Binding-site contacts:
Ligand atom CAD contacts residue TYR178 of chain 1.H at 3.5 Å (hydrophobic).
Ligand atom OAU contacts residue LYS207 of chain 1.H at 3.0 Å (salt-bridge).
Ligand atom CAM contacts residue HIS189 of chain 1.H at 3.5 Å.
Ligand atom CAA contacts residue SER289 of chain 1.H at 3.2 Å.
Ligand atom CAN contacts residue PHE186 of chain 1.H at 3.7 Å (hydrophobic).
Ligand atom CAQ contacts residue TRP209 of chain 1.H at 3.7 Å (hydrophobic).
Ligand atom CAP contacts residue TRP209 of chain 1.H at 3.8 Å (hydrophobic).
Ligand atom OAT contacts residue TYR133 of chain 1.H at 2.8 Å (h-bond).
Ligand atom O contacts residue LYS242 of chain 1.H at 2.8 Å (salt-bridge).
Ligand atom C contacts residue TYR178 of chain 1.H at 3.5 Å (hydrophobic).
Ligand atom OAU contacts residue PHE186 of chain 1.H at 3.5 Å.
Ligand atom CAS contacts residue TYR133 of chain 1.H at 3.5 Å (hydrophobic).
Ligand atom OAU contacts residue TYR133 of chain 1.H at 3.4 Å (h-bond).
Ligand atom CAL contacts residue MN1 of chain 1.OA at 3.0 Å.
Ligand atom NAR contacts residue HIS189 of chain 1.H at 3.1 Å (h-bond).
Ligand atom O contacts residue TYR178 of chain 1.H at 3.7 Å.
Ligand atom CAM contacts residue MN1 of chain 1.OA at 3.0 Å.
Ligand atom CAQ contacts residue PHE186 of chain 1.H at 3.6 Å (hydrophobic).
Ligand atom CAS contacts residue PHE186 of chain 1.H at 3.3 Å (hydrophobic).
Ligand atom CAH contacts residue LYS242 of chain 1.H at 3.7 Å.
Ligand atom CAO contacts residue PHE186 of chain 1.H at 3.4 Å (hydrophobic).
Ligand atom CAA contacts residue TYR178 of chain 1.H at 3.2 Å (hydrophobic).
Ligand atom CAL contacts residue HIS189 of chain 1.H at 3.1 Å.
Ligand atom N contacts residue HIS189 of chain 1.H at 2.9 Å (h-bond).
Ligand atom CAP contacts residue PHE186 of chain 1.H at 3.4 Å (hydrophobic).
Ligand atom NAC contacts residue TYR178 of chain 1.H at 3.4 Å (h-bond).
Ligand atom N contacts residue GLU191 of chain 1.H at 3.3 Å (salt-bridge).
Ligand atom CAQ contacts residue HIS277 of chain 1.H at 3.5 Å.
Ligand atom CAB contacts residue SER289 of chain 1.H at 3.7 Å.
Ligand atom OAT contacts residue TYR178 of chain 1.H at 3.4 Å.
Ligand atom CAG contacts residue TYR176 of chain 1.H at 3.5 Å (hydrophobic).
Ligand atom C contacts residue GLU191 of chain 1.H at 3.8 Å.
Ligand atom N contacts residue MN1 of chain 1.OA at 2.3 Å.
Ligand atom CA contacts residue GLU191 of chain 1.H at 3.0 Å.
Ligand atom NAR contacts residue HIS277 of chain 1.H at 3.4 Å (h-bond).
Ligand atom CA contacts residue MN1 of chain 1.OA at 3.1 Å.
Ligand atom NAR contacts residue MN1 of chain 1.OA at 2.1 Å.
Ligand atom CAE contacts residue ASP192 of chain 1.H at 3.9 Å.
Ligand atom CAQ contacts residue MN1 of chain 1.OA at 3.0 Å.
Ligand atom OAT contacts residue PHE186 of chain 1.H at 3.8 Å.

Sequence of chain 1.H:
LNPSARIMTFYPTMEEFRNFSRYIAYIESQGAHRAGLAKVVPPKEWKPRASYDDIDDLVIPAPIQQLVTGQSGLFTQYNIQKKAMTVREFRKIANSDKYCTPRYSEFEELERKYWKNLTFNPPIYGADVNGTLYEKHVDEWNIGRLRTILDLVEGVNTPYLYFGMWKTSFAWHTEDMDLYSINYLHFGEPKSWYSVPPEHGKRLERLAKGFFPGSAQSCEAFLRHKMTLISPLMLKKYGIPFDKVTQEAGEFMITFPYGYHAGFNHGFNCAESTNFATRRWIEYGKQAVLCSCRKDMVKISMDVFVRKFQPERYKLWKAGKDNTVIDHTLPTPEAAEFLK

The small molecule below binds the protein below.
Small molecule (SMILES): CCN(/C=C/N(C)C)C(=O)CNCc1cc(C(=O)O)ccn1